Binding-site contacts:
Ligand atom C15 contacts residue ASN133 of chain 1.F at 4.0 Å.
Ligand atom C18 contacts residue THR102 of chain 1.F at 3.7 Å.
Ligand atom S02 contacts residue MET137 of chain 1.F at 3.7 Å.
Ligand atom C03 contacts residue TYR120 of chain 1.F at 4.1 Å (hydrophobic).
Ligand atom C14 contacts residue ILE130 of chain 1.F at 3.7 Å (hydrophobic).
Ligand atom O16 contacts residue ASN133 of chain 1.F at 3.1 Å (h-bond).
Ligand atom S04 contacts residue THR117 of chain 1.F at 3.9 Å.
Ligand atom N11 contacts residue TYR120 of chain 1.F at 3.7 Å.
Ligand atom C03 contacts residue MET137 of chain 1.F at 3.4 Å (hydrophobic).
Ligand atom C20 contacts residue SER98 of chain 1.F at 3.6 Å.
Ligand atom S02 contacts residue TYR120 of chain 1.F at 3.8 Å.
Ligand atom C20 contacts residue ASN133 of chain 1.F at 4.0 Å.
Ligand atom S13 contacts residue PRO132 of chain 1.F at 3.7 Å.
Ligand atom C12 contacts residue TYR120 of chain 1.F at 3.5 Å (hydrophobic).
Ligand atom C18 contacts residue ASN133 of chain 1.F at 3.8 Å.
Ligand atom C17 contacts residue THR102 of chain 1.F at 4.0 Å.
Ligand atom O16 contacts residue PRO132 of chain 1.F at 3.3 Å.
Ligand atom N21 contacts residue TYR120 of chain 1.F at 3.5 Å.
Ligand atom S04 contacts residue MET137 of chain 1.F at 3.9 Å.
Ligand atom C14 contacts residue TYR120 of chain 1.F at 3.5 Å (hydrophobic).
Ligand atom C23 contacts residue MET137 of chain 1.F at 3.7 Å (hydrophobic).
Ligand atom S13 contacts residue ILE130 of chain 1.F at 3.8 Å.
Ligand atom C18 contacts residue PHE136 of chain 1.F at 3.8 Å (hydrophobic).
Ligand atom C20 contacts residue THR102 of chain 1.F at 3.7 Å.
Ligand atom C05 contacts residue THR117 of chain 1.F at 4.2 Å.
Ligand atom C18 contacts residue MET137 of chain 1.F at 3.7 Å (hydrophobic).
Ligand atom C19 contacts residue THR102 of chain 1.F at 3.8 Å.
Ligand atom C19 contacts residue ILE105 of chain 1.F at 3.9 Å (hydrophobic).
Ligand atom C01 contacts residue MET116 of chain 1.F at 3.7 Å (hydrophobic).
Ligand atom S13 contacts residue SER131 of chain 1.F at 4.1 Å.
Ligand atom C23 contacts residue TYR120 of chain 1.F at 4.1 Å (hydrophobic).
Ligand atom N11 contacts residue PRO132 of chain 1.F at 4.1 Å.
Ligand atom C15 contacts residue PRO132 of chain 1.F at 4.0 Å (hydrophobic).
Ligand atom C10 contacts residue TYR120 of chain 1.F at 4.2 Å (hydrophobic).
Ligand atom C20 contacts residue SER131 of chain 1.F at 3.5 Å.
Ligand atom O16 contacts residue MET137 of chain 1.F at 3.5 Å.
Ligand atom C15 contacts residue SER131 of chain 1.F at 4.1 Å.
Ligand atom O16 contacts residue SER131 of chain 1.F at 4.1 Å.
Ligand atom S13 contacts residue TYR120 of chain 1.F at 3.9 Å.
Ligand atom C22 contacts residue TYR120 of chain 1.F at 3.9 Å (hydrophobic).

Sequence of chain 1.F:
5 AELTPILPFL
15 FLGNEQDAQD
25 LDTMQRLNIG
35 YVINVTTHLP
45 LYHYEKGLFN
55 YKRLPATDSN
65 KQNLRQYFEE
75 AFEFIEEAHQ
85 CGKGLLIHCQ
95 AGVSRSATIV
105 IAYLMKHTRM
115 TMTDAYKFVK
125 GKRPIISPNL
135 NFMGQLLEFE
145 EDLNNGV

This protein binds this small molecule.
Small molecule (SMILES): CSc1scc2c1-c1nc(SCC(=O)C(C)(C)C)ncc1CC2